Binding-site contacts:
Ligand atom C1' contacts residue HIS412 of chain 1.PA at 4.3 Å.
Ligand atom N1 contacts residue PRO413 of chain 1.PA at 3.5 Å (h-bond).
Ligand atom C2' contacts residue PRO413 of chain 1.PA at 3.8 Å (hydrophobic).
Ligand atom C2 contacts residue ILE404 of chain 1.PA at 4.4 Å (hydrophobic).
Ligand atom N9 contacts residue PRO413 of chain 1.PA at 4.3 Å.
Ligand atom N7 contacts residue ASN391 of chain 1.PA at 3.9 Å.
Ligand atom C6 contacts residue SER414 of chain 1.PA at 4.0 Å.
Ligand atom C6 contacts residue PRO203 of chain 1.PA at 4.3 Å (hydrophobic).
Ligand atom N3 contacts residue PRO413 of chain 1.PA at 3.8 Å.
Ligand atom C2 contacts residue PRO413 of chain 1.PA at 3.5 Å (hydrophobic).
Ligand atom C3' contacts residue HIS412 of chain 1.PA at 4.0 Å.
Ligand atom C6 contacts residue GLY421 of chain 1.PA at 3.6 Å.
Ligand atom N6 contacts residue SER414 of chain 1.PA at 3.7 Å.
Ligand atom C6 contacts residue PRO413 of chain 1.PA at 3.8 Å (hydrophobic).
Ligand atom N6 contacts residue PRO415 of chain 1.PA at 4.2 Å.
Ligand atom N6 contacts residue GLY421 of chain 1.PA at 3.3 Å (h-bond).
Ligand atom C6 contacts residue VAL202 of chain 1.PA at 4.2 Å (hydrophobic).
Ligand atom C2' contacts residue HIS412 of chain 1.PA at 3.1 Å.
Ligand atom C1' contacts residue PRO413 of chain 1.PA at 3.9 Å (hydrophobic).
Ligand atom N7 contacts residue PRO203 of chain 1.PA at 4.0 Å.
Ligand atom N7 contacts residue HIS412 of chain 1.PA at 4.1 Å.
Ligand atom C8 contacts residue PRO203 of chain 1.PA at 4.2 Å (hydrophobic).
Ligand atom N1 contacts residue VAL202 of chain 1.PA at 3.7 Å.
Ligand atom C5 contacts residue PRO203 of chain 1.PA at 3.9 Å (hydrophobic).
Ligand atom C4 contacts residue PRO203 of chain 1.PA at 4.2 Å (hydrophobic).
Ligand atom N6 contacts residue PHE420 of chain 1.PA at 3.7 Å.
Ligand atom N7 contacts residue SER414 of chain 1.PA at 3.6 Å.
Ligand atom C2 contacts residue GLY421 of chain 1.PA at 3.4 Å.
Ligand atom O3' contacts residue PRO413 of chain 1.PA at 4.2 Å.
Ligand atom N1 contacts residue GLY421 of chain 1.PA at 3.1 Å (h-bond).
Ligand atom C5 contacts residue PRO413 of chain 1.PA at 4.0 Å (hydrophobic).
Ligand atom C8 contacts residue SER414 of chain 1.PA at 4.3 Å.
Ligand atom C4 contacts residue PRO413 of chain 1.PA at 4.0 Å (hydrophobic).
Ligand atom C5 contacts residue SER414 of chain 1.PA at 3.9 Å.
Ligand atom C2 contacts residue VAL202 of chain 1.PA at 4.2 Å (hydrophobic).
Ligand atom N9 contacts residue PRO203 of chain 1.PA at 4.4 Å.
Ligand atom N6 contacts residue GLY419 of chain 1.PA at 3.5 Å (h-bond).
Ligand atom N1 contacts residue PHE420 of chain 1.PA at 4.2 Å.
Ligand atom C8 contacts residue HIS412 of chain 1.PA at 3.4 Å.
Ligand atom N9 contacts residue HIS412 of chain 1.PA at 4.3 Å.

Sequence of chain 1.PA:
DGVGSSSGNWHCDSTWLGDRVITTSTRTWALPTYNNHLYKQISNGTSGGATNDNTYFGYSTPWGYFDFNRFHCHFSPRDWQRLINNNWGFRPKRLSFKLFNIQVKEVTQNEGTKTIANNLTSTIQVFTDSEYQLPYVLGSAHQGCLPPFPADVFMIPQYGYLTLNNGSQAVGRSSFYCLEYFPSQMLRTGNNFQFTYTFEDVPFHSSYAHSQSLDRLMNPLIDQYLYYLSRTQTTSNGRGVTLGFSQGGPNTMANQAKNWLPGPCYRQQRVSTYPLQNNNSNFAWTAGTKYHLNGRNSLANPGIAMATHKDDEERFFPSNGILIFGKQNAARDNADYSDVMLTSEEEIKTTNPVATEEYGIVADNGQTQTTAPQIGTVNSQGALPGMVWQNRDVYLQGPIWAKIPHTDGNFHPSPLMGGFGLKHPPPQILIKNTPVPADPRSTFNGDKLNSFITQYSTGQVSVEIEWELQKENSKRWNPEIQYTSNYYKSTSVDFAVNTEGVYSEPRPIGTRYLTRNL

The protein below binds the small molecule below.
Small molecule (SMILES): Nc1ncnc2c1ncn2[C@H]1C[C@H](O)[C@@H](COP(=O)(O)O)O1